The small molecule below binds the protein below.
Small molecule (SMILES): CC(=O)N[C@H]1[C@H](O[C@H]2[C@H](O)[C@@H](NC(C)=O)CO[C@@H]2CO)O[C@H](CO)[C@@H](O[C@@H]2O[C@H](CO[C@H]3O[C@H](CO)[C@@H](O)[C@H](O)[C@@H]3O)[C@@H](O)[C@H](O)[C@@H]2O)[C@@H]1O

Binding-site contacts:
Ligand atom O6 contacts residue LYS405 of chain 1.E at 2.7 Å (salt-bridge).
Ligand atom O6 contacts residue CYS406 of chain 1.E at 3.5 Å.
Ligand atom C1 contacts residue SER408 of chain 1.E at 3.5 Å.
Ligand atom C8 contacts residue NAG1 of chain 1.XA at 4.1 Å.
Ligand atom C4 contacts residue GLU407 of chain 1.E at 3.7 Å.
Ligand atom C3 contacts residue SER408 of chain 1.E at 3.7 Å.
Ligand atom C4 contacts residue SER408 of chain 1.E at 3.3 Å.
Ligand atom N2 contacts residue GLU407 of chain 1.E at 4.2 Å.
Ligand atom O6 contacts residue SER408 of chain 1.E at 4.3 Å.
Ligand atom C3 contacts residue GLU407 of chain 1.E at 3.4 Å.
Ligand atom C8 contacts residue ASN225 of chain 1.E at 3.6 Å.
Ligand atom C6 contacts residue SER408 of chain 1.E at 3.6 Å.
Ligand atom O5 contacts residue CYS406 of chain 1.E at 4.2 Å.
Ligand atom O6 contacts residue ASN338 of chain 1.E at 3.8 Å.
Ligand atom C5 contacts residue SER408 of chain 1.E at 3.4 Å.
Ligand atom C1 contacts residue ASN225 of chain 1.E at 1.4 Å.
Ligand atom C6 contacts residue PRO175 of chain 1.E at 4.1 Å (hydrophobic).
Ligand atom O6 contacts residue PRO175 of chain 1.E at 3.5 Å.
Ligand atom C4 contacts residue ASN225 of chain 1.E at 4.3 Å.
Ligand atom C7 contacts residue ASN225 of chain 1.E at 3.0 Å.
Ligand atom C2 contacts residue SER408 of chain 1.E at 3.3 Å.
Ligand atom C2 contacts residue ASN225 of chain 1.E at 2.5 Å.
Ligand atom O7 contacts residue SER408 of chain 1.E at 3.6 Å.
Ligand atom C5 contacts residue ASN225 of chain 1.E at 3.6 Å.
Ligand atom C3 contacts residue ASN225 of chain 1.E at 3.8 Å.
Ligand atom O7 contacts residue ASN225 of chain 1.E at 3.0 Å (h-bond).
Ligand atom N2 contacts residue ASN225 of chain 1.E at 3.0 Å (h-bond).
Ligand atom O3 contacts residue SER408 of chain 1.E at 4.0 Å.
Ligand atom C8 contacts residue ASN409 of chain 1.E at 3.7 Å.
Ligand atom O5 contacts residue SER408 of chain 1.E at 2.9 Å (h-bond).
Ligand atom O5 contacts residue PRO175 of chain 1.E at 4.3 Å.
Ligand atom C4 contacts residue CYS406 of chain 1.E at 4.0 Å (hydrophobic).
Ligand atom C2 contacts residue GLU407 of chain 1.E at 3.5 Å.
Ligand atom O5 contacts residue ASN225 of chain 1.E at 2.3 Å (h-bond).
Ligand atom C6 contacts residue LYS405 of chain 1.E at 3.5 Å.
Ligand atom C7 contacts residue ASN409 of chain 1.E at 4.1 Å.
Ligand atom O7 contacts residue ASN409 of chain 1.E at 2.9 Å (h-bond).
Ligand atom O3 contacts residue GLU407 of chain 1.E at 2.6 Å (salt-bridge).
Ligand atom C5 contacts residue PRO175 of chain 1.E at 4.1 Å (hydrophobic).
Ligand atom C6 contacts residue GLY340 of chain 1.E at 4.3 Å.

Sequence of chain 1.E:
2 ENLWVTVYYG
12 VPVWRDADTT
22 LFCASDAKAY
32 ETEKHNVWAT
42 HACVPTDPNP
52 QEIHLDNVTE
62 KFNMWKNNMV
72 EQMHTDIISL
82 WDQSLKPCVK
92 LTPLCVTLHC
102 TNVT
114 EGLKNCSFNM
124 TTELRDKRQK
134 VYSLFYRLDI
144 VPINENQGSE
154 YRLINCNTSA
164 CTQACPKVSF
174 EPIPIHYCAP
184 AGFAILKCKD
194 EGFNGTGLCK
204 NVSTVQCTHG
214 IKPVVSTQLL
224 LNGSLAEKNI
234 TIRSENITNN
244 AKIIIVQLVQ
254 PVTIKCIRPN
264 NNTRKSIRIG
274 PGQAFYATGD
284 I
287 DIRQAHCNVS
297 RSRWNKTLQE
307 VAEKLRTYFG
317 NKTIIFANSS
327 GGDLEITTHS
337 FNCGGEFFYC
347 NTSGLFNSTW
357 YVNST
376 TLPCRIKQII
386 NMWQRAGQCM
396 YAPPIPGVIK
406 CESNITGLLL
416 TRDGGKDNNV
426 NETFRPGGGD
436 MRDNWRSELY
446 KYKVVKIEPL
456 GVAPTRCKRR